Binding-site contacts:
Ligand atom O6 contacts residue MET79 of chain 1.A at 4.3 Å.
Ligand atom O3 contacts residue ARG137 of chain 1.A at 4.2 Å.
Ligand atom C4 contacts residue ARG137 of chain 1.A at 3.6 Å.
Ligand atom C1 contacts residue GLN82 of chain 1.A at 4.0 Å.
Ligand atom C6 contacts residue THR68 of chain 1.A at 3.9 Å.
Ligand atom O4 contacts residue ARG137 of chain 1.A at 3.8 Å.
Ligand atom C7 contacts residue SER64 of chain 1.A at 3.8 Å.
Ligand atom C2 contacts residue MET79 of chain 1.A at 4.0 Å (hydrophobic).
Ligand atom O6 contacts residue THR68 of chain 1.A at 4.3 Å.
Ligand atom N2 contacts residue ASN66 of chain 1.A at 3.1 Å (h-bond).
Ligand atom C1 contacts residue ASN66 of chain 1.A at 1.5 Å.
Ligand atom O5 contacts residue MET79 of chain 1.A at 2.4 Å.
Ligand atom C4 contacts residue ASN66 of chain 1.A at 4.1 Å.
Ligand atom C8 contacts residue SER64 of chain 1.A at 3.6 Å.
Ligand atom C1 contacts residue MET79 of chain 1.A at 2.5 Å (hydrophobic).
Ligand atom C7 contacts residue ASN66 of chain 1.A at 4.0 Å.
Ligand atom C6 contacts residue MET79 of chain 1.A at 4.0 Å (hydrophobic).
Ligand atom O7 contacts residue SER64 of chain 1.A at 3.7 Å.
Ligand atom C6 contacts residue ASN66 of chain 1.A at 4.5 Å.
Ligand atom O7 contacts residue ASN66 of chain 1.A at 4.4 Å.
Ligand atom C3 contacts residue ASN66 of chain 1.A at 3.8 Å.
Ligand atom C2 contacts residue ASN66 of chain 1.A at 2.5 Å.
Ligand atom C5 contacts residue MET79 of chain 1.A at 3.4 Å (hydrophobic).
Ligand atom O5 contacts residue ASN66 of chain 1.A at 2.1 Å (h-bond).
Ligand atom C5 contacts residue ASN66 of chain 1.A at 3.5 Å.
Ligand atom C3 contacts residue ARG137 of chain 1.A at 4.5 Å.
Ligand atom N2 contacts residue GLN82 of chain 1.A at 4.1 Å.

The small molecule below binds the protein below.
Small molecule (SMILES): CC(=O)N[C@@H]1[C@@H](O)[C@H](O)[C@@H](CO)O[C@H]1O

Sequence of chain 1.A:
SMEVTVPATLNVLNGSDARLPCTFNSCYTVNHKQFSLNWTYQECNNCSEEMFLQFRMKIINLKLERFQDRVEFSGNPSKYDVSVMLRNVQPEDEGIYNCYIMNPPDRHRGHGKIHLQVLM